A small-molecule ligand and the protein it binds are described below.
Small molecule (SMILES): CC(=O)N[C@H]1[C@H](O[C@H]2[C@H](O)[C@@H](NC(C)=O)CO[C@@H]2CO[C@@H]2O[C@@H](C)[C@@H](O)[C@@H](O)[C@@H]2O)O[C@H](CO)[C@@H](O[C@@H]2O[C@H](CO)[C@@H](O)[C@H](O)[C@@H]2O)[C@@H]1O

Sequence of chain 4.G:
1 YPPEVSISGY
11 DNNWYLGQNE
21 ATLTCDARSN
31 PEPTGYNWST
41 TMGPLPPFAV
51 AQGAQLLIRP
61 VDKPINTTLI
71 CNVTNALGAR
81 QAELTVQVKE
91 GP

Binding-site contacts:
Ligand atom O5 contacts residue ASN66 of chain 4.G at 2.2 Å (h-bond).
Ligand atom C2 contacts residue ASN66 of chain 4.G at 2.2 Å.
Ligand atom N2 contacts residue ASN66 of chain 4.G at 2.8 Å (h-bond).
Ligand atom C5 contacts residue ASN66 of chain 4.G at 3.5 Å.
Ligand atom O7 contacts residue PRO64 of chain 4.G at 3.9 Å.
Ligand atom C4 contacts residue ASN66 of chain 4.G at 4.0 Å.
Ligand atom C3 contacts residue ASN66 of chain 4.G at 3.6 Å.
Ligand atom N2 contacts residue ILE65 of chain 4.G at 4.4 Å.
Ligand atom C7 contacts residue PRO64 of chain 4.G at 3.8 Å (hydrophobic).
Ligand atom C8 contacts residue PRO64 of chain 4.G at 3.4 Å (hydrophobic).
Ligand atom N2 contacts residue PRO64 of chain 4.G at 4.3 Å.
Ligand atom C1 contacts residue ASN66 of chain 4.G at 1.4 Å.
Ligand atom O7 contacts residue ASN66 of chain 4.G at 4.3 Å.
Ligand atom C7 contacts residue ASN66 of chain 4.G at 4.0 Å.
Ligand atom C8 contacts residue GLN87 of chain 4.G at 4.5 Å.